This protein binds this small molecule.
Small molecule (SMILES): C[SH](C)CCC(=O)O

Binding-site contacts:
Ligand atom C1 contacts residue ALA153 of chain 1.A at 3.4 Å (hydrophobic).
Ligand atom C1 contacts residue TRP152 of chain 1.A at 3.5 Å (hydrophobic).
Ligand atom S contacts residue TRP35 of chain 1.A at 3.9 Å.
Ligand atom O2 contacts residue TRP152 of chain 1.A at 3.5 Å.
Ligand atom C2 contacts residue TRP35 of chain 1.A at 3.7 Å (hydrophobic).
Ligand atom C3 contacts residue TYR200 of chain 1.A at 3.6 Å (hydrophobic).
Ligand atom O2 contacts residue ALA153 of chain 1.A at 3.2 Å (h-bond).
Ligand atom O2 contacts residue ALA154 of chain 1.A at 2.8 Å (h-bond).
Ligand atom C2 contacts residue TRP152 of chain 1.A at 4.3 Å (hydrophobic).
Ligand atom CM1 contacts residue TRP84 of chain 1.A at 3.3 Å (hydrophobic).
Ligand atom O1 contacts residue GLY151 of chain 1.A at 4.5 Å.
Ligand atom C2 contacts residue THR64 of chain 1.A at 3.6 Å.
Ligand atom C3 contacts residue TRP84 of chain 1.A at 3.8 Å (hydrophobic).
Ligand atom S contacts residue TYR200 of chain 1.A at 4.0 Å.
Ligand atom CM2 contacts residue TRP152 of chain 1.A at 3.9 Å (hydrophobic).
Ligand atom S contacts residue TRP84 of chain 1.A at 3.6 Å.
Ligand atom C2 contacts residue TRP84 of chain 1.A at 4.1 Å (hydrophobic).
Ligand atom O1 contacts residue THR64 of chain 1.A at 2.6 Å (h-bond).
Ligand atom CM1 contacts residue TYR200 of chain 1.A at 3.7 Å (hydrophobic).
Ligand atom O1 contacts residue ALA154 of chain 1.A at 4.1 Å.
Ligand atom C1 contacts residue THR64 of chain 1.A at 3.4 Å.
Ligand atom CM2 contacts residue TRP35 of chain 1.A at 3.1 Å (hydrophobic).
Ligand atom O2 contacts residue TYR200 of chain 1.A at 4.4 Å.
Ligand atom CM1 contacts residue TRP202 of chain 1.A at 3.4 Å (hydrophobic).
Ligand atom O1 contacts residue ALA153 of chain 1.A at 2.7 Å (h-bond).
Ligand atom O2 contacts residue GLU113 of chain 1.A at 4.0 Å.
Ligand atom CM2 contacts residue TRP84 of chain 1.A at 4.4 Å (hydrophobic).
Ligand atom C1 contacts residue ALA154 of chain 1.A at 3.9 Å (hydrophobic).
Ligand atom CM2 contacts residue TRP202 of chain 1.A at 3.8 Å (hydrophobic).
Ligand atom S contacts residue TRP202 of chain 1.A at 4.5 Å.
Ligand atom CM1 contacts residue GLU113 of chain 1.A at 4.2 Å.
Ligand atom O1 contacts residue TRP152 of chain 1.A at 3.1 Å.
Ligand atom C3 contacts residue GLU113 of chain 1.A at 3.5 Å.

Sequence of chain 1.A:
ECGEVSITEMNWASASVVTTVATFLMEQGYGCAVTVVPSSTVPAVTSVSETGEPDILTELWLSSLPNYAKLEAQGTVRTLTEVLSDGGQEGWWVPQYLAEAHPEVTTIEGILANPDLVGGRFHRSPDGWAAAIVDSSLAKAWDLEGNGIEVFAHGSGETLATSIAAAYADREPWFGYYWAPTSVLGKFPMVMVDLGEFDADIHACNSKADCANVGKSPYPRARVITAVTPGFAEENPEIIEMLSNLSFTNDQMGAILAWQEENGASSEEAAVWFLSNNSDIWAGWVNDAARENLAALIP